Sequence of chain 1.A:
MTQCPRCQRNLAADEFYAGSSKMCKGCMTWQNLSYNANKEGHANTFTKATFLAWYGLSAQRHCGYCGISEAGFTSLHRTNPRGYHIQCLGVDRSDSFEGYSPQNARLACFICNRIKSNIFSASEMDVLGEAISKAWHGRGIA

The protein below binds the small molecule below.
Small molecule (SMILES): Cc1cn([C@H]2C[C@H](O[P](=O)(O)OC[C@H]3O[C@@H](n4cc(C)c(=O)[nH]c4=O)C[C@@H]3O[P](=O)(O)OC[C@H]3O[C@@H](n4cnc5c(N)ncnc54)C[C@@H]3O)[C@@H](CO[P](=O)(O)O[C@H]3C[C@H](n4ccc(N)nc4=O)O[C@@H]3CO[P](=O)(O)O[C@H]3C[C@H](n4cnc5c(=O)nc(N)[nH]c54)O[C@@H]3CO[P](=O)(O)O[C@H]3C[C@H](n4cnc5c(=O)nc(N)[nH]c54)O[C@@H]3CO[P](=O)(O)O[C@H]3C[C@H](n4cnc5c(N)ncnc54)O[C@@H]3CO[P](=O)(O)O[C@H]3C[C@H](n4cnc5c(=O)nc(N)[nH]c54)O[C@@H]3CO)O2)c(=O)[nH]c1=O

Binding-site contacts:
Ligand atom C6 contacts residue TYR35 of chain 1.A at 3.7 Å (hydrophobic).
Ligand atom O5' contacts residue TYR35 of chain 1.A at 3.6 Å (h-bond).
Ligand atom C5' contacts residue PRO81 of chain 1.A at 3.3 Å (hydrophobic).
Ligand atom C5 contacts residue ARG114 of chain 1.A at 3.6 Å.
Ligand atom C1' contacts residue ARG82 of chain 1.A at 3.7 Å.
Ligand atom P contacts residue TYR35 of chain 1.A at 3.9 Å.
Ligand atom O2 contacts residue ARG82 of chain 1.A at 3.5 Å.
Ligand atom N7 contacts residue ARG114 of chain 1.A at 3.4 Å.
Ligand atom C7 contacts residue TYR35 of chain 1.A at 3.7 Å (hydrophobic).
Ligand atom C4 contacts residue LYS39 of chain 1.A at 3.7 Å.
Ligand atom C2' contacts residue ARG6 of chain 1.A at 3.5 Å.
Ligand atom C1' contacts residue ARG82 of chain 1.A at 3.4 Å.
Ligand atom C1' contacts residue PRO81 of chain 1.A at 3.7 Å (hydrophobic).
Ligand atom C2' contacts residue TYR35 of chain 1.A at 3.9 Å (hydrophobic).
Ligand atom O4 contacts residue LYS39 of chain 1.A at 2.6 Å (salt-bridge).
Ligand atom C4' contacts residue PRO81 of chain 1.A at 3.3 Å (hydrophobic).
Ligand atom OP2 contacts residue ARG6 of chain 1.A at 3.2 Å.
Ligand atom N1 contacts residue ARG82 of chain 1.A at 3.9 Å.
Ligand atom C5 contacts residue TYR35 of chain 1.A at 3.9 Å (hydrophobic).
Ligand atom OP2 contacts residue TYR35 of chain 1.A at 2.9 Å (h-bond).
Ligand atom C3' contacts residue ARG6 of chain 1.A at 3.5 Å.
Ligand atom O2 contacts residue PRO81 of chain 1.A at 3.4 Å.
Ligand atom N6 contacts residue ARG114 of chain 1.A at 3.5 Å.
Ligand atom O4 contacts residue TYR35 of chain 1.A at 3.8 Å.
Ligand atom OP1 contacts residue ARG6 of chain 1.A at 3.7 Å.
Ligand atom C7 contacts residue LYS39 of chain 1.A at 3.8 Å.
Ligand atom C5' contacts residue ARG82 of chain 1.A at 3.5 Å.
Ligand atom C4 contacts residue ARG114 of chain 1.A at 3.7 Å.
Ligand atom O3' contacts residue ARG82 of chain 1.A at 3.6 Å.
Ligand atom C2 contacts residue ARG82 of chain 1.A at 3.7 Å.
Ligand atom C8 contacts residue ARG114 of chain 1.A at 3.5 Å.
Ligand atom P contacts residue ARG6 of chain 1.A at 3.8 Å.
Ligand atom O4' contacts residue PRO81 of chain 1.A at 3.3 Å.
Ligand atom C4' contacts residue ARG82 of chain 1.A at 3.5 Å.
Ligand atom O2 contacts residue ARG82 of chain 1.A at 2.9 Å (salt-bridge).
Ligand atom C2' contacts residue ARG82 of chain 1.A at 3.4 Å.
Ligand atom N9 contacts residue ARG114 of chain 1.A at 3.6 Å.
Ligand atom O4' contacts residue ARG82 of chain 1.A at 2.7 Å (salt-bridge).
Ligand atom C6 contacts residue ARG114 of chain 1.A at 3.7 Å.
Ligand atom O5' contacts residue ARG6 of chain 1.A at 3.4 Å (salt-bridge).